Binding-site contacts:
Ligand atom C5' contacts residue PHE216 of chain 1.D at 3.4 Å (hydrophobic).
Ligand atom C5' contacts residue PHE68 of chain 1.D at 3.5 Å (hydrophobic).
Ligand atom O5' contacts residue PHE188 of chain 1.D at 4.1 Å.
Ligand atom C5 contacts residue PHE68 of chain 1.D at 3.8 Å (hydrophobic).
Ligand atom N6 contacts residue PHE68 of chain 1.D at 4.3 Å.
Ligand atom N1 contacts residue PHE68 of chain 1.D at 4.1 Å.
Ligand atom O4' contacts residue PHE68 of chain 1.D at 3.0 Å.
Ligand atom C1' contacts residue PHE68 of chain 1.D at 4.0 Å (hydrophobic).
Ligand atom N9 contacts residue PHE68 of chain 1.D at 3.6 Å.
Ligand atom O4' contacts residue PHE216 of chain 1.D at 3.6 Å.
Ligand atom O1P contacts residue LEU218 of chain 1.D at 3.2 Å.
Ligand atom C3' contacts residue PHE68 of chain 1.D at 4.3 Å (hydrophobic).
Ligand atom C6 contacts residue PHE68 of chain 1.D at 3.9 Å (hydrophobic).
Ligand atom C4' contacts residue PHE68 of chain 1.D at 3.7 Å (hydrophobic).
Ligand atom C8 contacts residue PHE68 of chain 1.D at 3.8 Å (hydrophobic).
Ligand atom O2P contacts residue PHE188 of chain 1.D at 2.9 Å.
Ligand atom O5' contacts residue PHE216 of chain 1.D at 3.5 Å.
Ligand atom C2 contacts residue PHE68 of chain 1.D at 4.2 Å (hydrophobic).
Ligand atom N3 contacts residue PHE68 of chain 1.D at 3.8 Å.
Ligand atom P contacts residue PHE188 of chain 1.D at 3.6 Å.
Ligand atom N7 contacts residue PHE68 of chain 1.D at 4.1 Å.
Ligand atom O1P contacts residue PHE188 of chain 1.D at 3.5 Å.
Ligand atom C4' contacts residue PHE216 of chain 1.D at 3.7 Å (hydrophobic).
Ligand atom C4 contacts residue PHE68 of chain 1.D at 3.5 Å (hydrophobic).

Sequence of chain 1.D:
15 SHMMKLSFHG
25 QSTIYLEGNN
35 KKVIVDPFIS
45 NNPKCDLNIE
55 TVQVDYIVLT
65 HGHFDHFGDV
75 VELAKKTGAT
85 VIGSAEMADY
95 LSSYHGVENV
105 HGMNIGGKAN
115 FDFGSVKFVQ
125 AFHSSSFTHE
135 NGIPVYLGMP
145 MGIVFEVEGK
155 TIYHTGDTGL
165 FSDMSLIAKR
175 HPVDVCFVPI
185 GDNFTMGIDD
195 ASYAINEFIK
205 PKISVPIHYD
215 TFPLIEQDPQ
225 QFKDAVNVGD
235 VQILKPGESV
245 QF

A protein and the small-molecule ligand that binds it are described below.
Small molecule (SMILES): Nc1ncnc2c1ncn2[C@@H]1O[C@@H]2CO[P](=O)(O)O[C@H]2[C@H]1O